A small-molecule ligand and the protein it binds are described below.
Small molecule (SMILES): Nc1cccc(-c2cccc(-c3cn[nH]c3N)c2)c1

Sequence of chain 1.A:
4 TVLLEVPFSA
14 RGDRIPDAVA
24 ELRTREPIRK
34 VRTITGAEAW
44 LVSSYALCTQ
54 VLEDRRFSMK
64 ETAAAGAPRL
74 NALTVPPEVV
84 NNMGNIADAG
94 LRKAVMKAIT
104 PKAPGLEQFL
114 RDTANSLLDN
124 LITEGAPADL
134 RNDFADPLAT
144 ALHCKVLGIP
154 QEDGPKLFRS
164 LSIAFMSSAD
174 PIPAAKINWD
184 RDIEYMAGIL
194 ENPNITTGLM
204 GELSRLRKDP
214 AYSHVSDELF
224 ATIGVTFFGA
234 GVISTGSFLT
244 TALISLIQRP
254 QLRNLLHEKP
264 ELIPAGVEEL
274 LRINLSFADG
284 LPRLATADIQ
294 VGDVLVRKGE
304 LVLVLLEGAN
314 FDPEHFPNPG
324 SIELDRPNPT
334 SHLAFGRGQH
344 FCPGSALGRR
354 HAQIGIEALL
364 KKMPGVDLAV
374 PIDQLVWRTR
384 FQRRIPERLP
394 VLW

Binding-site contacts:
Ligand atom N contacts residue SER237 of chain 1.A at 3.0 Å (h-bond).
Ligand atom C6 contacts residue ALA233 of chain 1.A at 3.7 Å (hydrophobic).
Ligand atom C2 contacts residue PHE280 of chain 1.A at 3.6 Å (hydrophobic).
Ligand atom N contacts residue ALA233 of chain 1.A at 4.0 Å.
Ligand atom C2 contacts residue ARG386 of chain 1.A at 3.6 Å.
Ligand atom C13 contacts residue 69W1 of chain 1.E at 3.4 Å.
Ligand atom C17 contacts residue 69W1 of chain 1.E at 3.3 Å.
Ligand atom C14 contacts residue 69W1 of chain 1.E at 3.9 Å.
Ligand atom N15 contacts residue VAL83 of chain 1.A at 3.6 Å.
Ligand atom C1 contacts residue HEM1 of chain 1.C at 3.1 Å.
Ligand atom N16 contacts residue VAL78 of chain 1.A at 3.7 Å.
Ligand atom C3 contacts residue HEM1 of chain 1.C at 3.7 Å.
Ligand atom C17 contacts residue VAL78 of chain 1.A at 3.9 Å (hydrophobic).
Ligand atom C2 contacts residue HEM1 of chain 1.C at 3.1 Å.
Ligand atom N18 contacts residue VAL83 of chain 1.A at 3.8 Å.
Ligand atom C5 contacts residue HEM1 of chain 1.C at 3.9 Å.
Ligand atom C13 contacts residue VAL83 of chain 1.A at 4.1 Å (hydrophobic).
Ligand atom C8 contacts residue 69W1 of chain 1.E at 2.8 Å.
Ligand atom C4 contacts residue HEM1 of chain 1.C at 4.0 Å.
Ligand atom C11 contacts residue THR229 of chain 1.A at 3.9 Å.
Ligand atom C7 contacts residue HEM1 of chain 1.C at 4.1 Å.
Ligand atom C12 contacts residue HEM1 of chain 1.C at 3.5 Å.
Ligand atom N16 contacts residue VAL83 of chain 1.A at 3.7 Å.
Ligand atom C9 contacts residue 69W1 of chain 1.E at 3.3 Å.
Ligand atom C3 contacts residue PHE280 of chain 1.A at 3.8 Å (hydrophobic).
Ligand atom C11 contacts residue VAL82 of chain 1.A at 4.2 Å (hydrophobic).
Ligand atom C7 contacts residue 69W1 of chain 1.E at 3.5 Å.
Ligand atom C1 contacts residue SER237 of chain 1.A at 3.8 Å.
Ligand atom N15 contacts residue 69W1 of chain 1.E at 3.8 Å.
Ligand atom N16 contacts residue 69W1 of chain 1.E at 3.6 Å (h-bond).
Ligand atom C4 contacts residue 69W1 of chain 1.E at 4.1 Å.
Ligand atom C6 contacts residue HEM1 of chain 1.C at 3.3 Å.
Ligand atom N contacts residue HEM1 of chain 1.C at 2.3 Å.
Ligand atom C10 contacts residue VAL83 of chain 1.A at 4.0 Å (hydrophobic).
Ligand atom C5 contacts residue 69W1 of chain 1.E at 3.9 Å.
Ligand atom C14 contacts residue VAL83 of chain 1.A at 3.9 Å (hydrophobic).
Ligand atom C1 contacts residue ARG386 of chain 1.A at 4.1 Å.
Ligand atom C2 contacts residue SER237 of chain 1.A at 4.1 Å.
Ligand atom C10 contacts residue VAL82 of chain 1.A at 3.5 Å (hydrophobic).
Ligand atom C3 contacts residue ARG386 of chain 1.A at 4.1 Å.